A small-molecule ligand and the protein it binds are described below.
Small molecule (SMILES): CC(=O)N[C@H]1[C@H](O[C@H]2[C@H](O)[C@@H](NC(C)=O)CO[C@@H]2CO)O[C@H](CO)[C@@H](O[C@@H]2O[C@H](CO[C@H]3O[C@H](CO)[C@@H](O)[C@H](O[C@H]4O[C@H](CO)[C@@H](O)[C@H](O)[C@@H]4O)[C@@H]3O)[C@@H](O)[C@H](O[C@H]3O[C@H](CO)[C@@H](O)[C@H](O)[C@@H]3O[C@H]3O[C@H](CO)[C@@H](O)[C@H](O)[C@@H]3O)[C@@H]2O)[C@@H]1O

Binding-site contacts:
Ligand atom O2 contacts residue GLU175 of chain 1.A at 2.7 Å (salt-bridge).
Ligand atom C6 contacts residue SER132 of chain 1.A at 3.4 Å.
Ligand atom O3 contacts residue GLN176 of chain 1.A at 3.0 Å (h-bond).
Ligand atom C3 contacts residue GLY285 of chain 2.A at 3.3 Å.
Ligand atom O4 contacts residue GLU175 of chain 1.A at 3.1 Å (salt-bridge).
Ligand atom C8 contacts residue GLN176 of chain 1.A at 3.4 Å.
Ligand atom C2 contacts residue GLY285 of chain 2.A at 3.6 Å.
Ligand atom C8 contacts residue ALA123 of chain 2.A at 3.4 Å (hydrophobic).
Ligand atom C2 contacts residue SER177 of chain 1.A at 3.7 Å.
Ligand atom C1 contacts residue LYS179 of chain 1.A at 3.6 Å.
Ligand atom N2 contacts residue ASN130 of chain 2.A at 3.0 Å (h-bond).
Ligand atom C2 contacts residue GLU175 of chain 1.A at 3.7 Å.
Ligand atom O3 contacts residue SER177 of chain 1.A at 3.3 Å.
Ligand atom C1 contacts residue SER177 of chain 1.A at 3.6 Å.
Ligand atom C7 contacts residue GLN176 of chain 1.A at 3.4 Å.
Ligand atom O4 contacts residue PRO286 of chain 2.A at 3.5 Å.
Ligand atom O7 contacts residue ASN130 of chain 2.A at 3.2 Å (h-bond).
Ligand atom C8 contacts residue ARG127 of chain 2.A at 3.6 Å.
Ligand atom O6 contacts residue GLU175 of chain 1.A at 3.7 Å.
Ligand atom C5 contacts residue GLU175 of chain 1.A at 3.5 Å.
Ligand atom O3 contacts residue ASN284 of chain 2.A at 3.5 Å (h-bond).
Ligand atom C2 contacts residue GLN176 of chain 1.A at 3.6 Å.
Ligand atom N2 contacts residue GLN176 of chain 1.A at 2.8 Å (h-bond).
Ligand atom C2 contacts residue LYS179 of chain 1.A at 3.6 Å.
Ligand atom N2 contacts residue HIS126 of chain 2.A at 3.6 Å.
Ligand atom O7 contacts residue THR289 of chain 2.A at 3.3 Å.
Ligand atom O4 contacts residue GLY283 of chain 2.A at 3.3 Å (h-bond).
Ligand atom O5 contacts residue ASN130 of chain 2.A at 2.2 Å (h-bond).
Ligand atom C5 contacts residue SER132 of chain 1.A at 3.4 Å.
Ligand atom O5 contacts residue LYS179 of chain 1.A at 3.3 Å (salt-bridge).
Ligand atom C1 contacts residue HIS126 of chain 2.A at 3.5 Å.
Ligand atom C2 contacts residue ASN130 of chain 2.A at 2.5 Å.
Ligand atom O4 contacts residue PRO282 of chain 2.A at 3.6 Å.
Ligand atom O3 contacts residue GLY283 of chain 2.A at 3.0 Å (h-bond).
Ligand atom C3 contacts residue GLN176 of chain 1.A at 3.3 Å.
Ligand atom C7 contacts residue ASN130 of chain 2.A at 3.4 Å.
Ligand atom O3 contacts residue GLY285 of chain 2.A at 2.5 Å (h-bond).
Ligand atom C1 contacts residue ASN130 of chain 2.A at 1.4 Å.
Ligand atom O2 contacts residue LYS179 of chain 1.A at 2.6 Å (salt-bridge).
Ligand atom C5 contacts residue ASN130 of chain 2.A at 3.5 Å.

Sequence of chain 1.A:
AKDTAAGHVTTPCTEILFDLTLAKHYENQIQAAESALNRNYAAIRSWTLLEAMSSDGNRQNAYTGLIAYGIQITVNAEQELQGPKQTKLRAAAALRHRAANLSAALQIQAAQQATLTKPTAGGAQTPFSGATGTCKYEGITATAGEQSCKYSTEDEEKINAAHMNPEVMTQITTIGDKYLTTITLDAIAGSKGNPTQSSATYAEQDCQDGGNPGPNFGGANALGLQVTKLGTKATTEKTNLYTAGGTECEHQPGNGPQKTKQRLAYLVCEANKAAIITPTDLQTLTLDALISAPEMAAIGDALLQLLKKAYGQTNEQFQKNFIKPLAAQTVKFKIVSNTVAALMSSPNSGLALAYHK

Sequence of chain 2.A:
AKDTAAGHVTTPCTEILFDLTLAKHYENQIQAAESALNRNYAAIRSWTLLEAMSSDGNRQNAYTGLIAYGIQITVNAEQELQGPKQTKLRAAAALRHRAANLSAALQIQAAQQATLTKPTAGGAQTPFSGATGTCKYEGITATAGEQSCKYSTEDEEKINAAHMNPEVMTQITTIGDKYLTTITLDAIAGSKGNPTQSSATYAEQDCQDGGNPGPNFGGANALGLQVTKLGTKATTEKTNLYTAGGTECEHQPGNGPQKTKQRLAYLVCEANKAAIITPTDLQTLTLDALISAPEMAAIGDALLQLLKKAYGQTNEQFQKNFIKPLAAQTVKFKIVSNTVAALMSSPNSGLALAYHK